Sequence of chain 1.D:
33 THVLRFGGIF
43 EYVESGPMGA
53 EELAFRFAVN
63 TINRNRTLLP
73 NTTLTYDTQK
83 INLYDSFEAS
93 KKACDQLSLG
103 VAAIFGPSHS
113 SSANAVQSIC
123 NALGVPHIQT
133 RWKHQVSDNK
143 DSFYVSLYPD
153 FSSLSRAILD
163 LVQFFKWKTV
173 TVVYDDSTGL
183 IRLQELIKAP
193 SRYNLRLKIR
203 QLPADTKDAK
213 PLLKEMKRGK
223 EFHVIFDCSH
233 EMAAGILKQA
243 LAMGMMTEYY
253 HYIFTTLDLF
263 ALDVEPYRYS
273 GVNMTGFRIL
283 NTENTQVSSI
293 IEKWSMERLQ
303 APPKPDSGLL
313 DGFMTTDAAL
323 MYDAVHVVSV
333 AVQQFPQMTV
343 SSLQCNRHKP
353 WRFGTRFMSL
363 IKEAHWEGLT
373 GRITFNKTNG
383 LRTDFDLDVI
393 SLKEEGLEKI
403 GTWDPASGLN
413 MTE

Binding-site contacts:
Ligand atom O5 contacts residue ASN412 of chain 1.D at 2.6 Å (h-bond).
Ligand atom C7 contacts residue ASN412 of chain 1.D at 3.8 Å.
Ligand atom C1 contacts residue ASN412 of chain 1.D at 1.4 Å.
Ligand atom N2 contacts residue ASN412 of chain 1.D at 3.4 Å (h-bond).
Ligand atom O6 contacts residue ASN412 of chain 1.D at 4.3 Å.
Ligand atom C4 contacts residue ASN412 of chain 1.D at 3.8 Å.
Ligand atom C3 contacts residue ASN412 of chain 1.D at 3.8 Å.
Ligand atom C2 contacts residue ASN412 of chain 1.D at 2.5 Å.
Ligand atom C8 contacts residue ASN412 of chain 1.D at 3.6 Å.
Ligand atom C5 contacts residue THR414 of chain 1.D at 4.3 Å.
Ligand atom C5 contacts residue ASN412 of chain 1.D at 3.7 Å.
Ligand atom C6 contacts residue ASN412 of chain 1.D at 4.4 Å.
Ligand atom C1 contacts residue THR414 of chain 1.D at 4.4 Å.
Ligand atom C6 contacts residue THR414 of chain 1.D at 4.2 Å.
Ligand atom O5 contacts residue THR414 of chain 1.D at 3.5 Å (h-bond).

A small-molecule ligand and the protein it binds are described below.
Small molecule (SMILES): CC(=O)N[C@@H]1[C@@H](O)[C@H](O)[C@@H](CO)O[C@H]1O